Sequence of chain 1.B:
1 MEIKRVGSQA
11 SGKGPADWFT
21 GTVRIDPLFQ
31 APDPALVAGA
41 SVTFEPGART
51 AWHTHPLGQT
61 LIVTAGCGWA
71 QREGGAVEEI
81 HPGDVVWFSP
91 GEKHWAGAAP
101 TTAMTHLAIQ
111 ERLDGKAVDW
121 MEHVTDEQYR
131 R

Binding-site contacts:
Ligand atom O4 contacts residue HIS55 of chain 1.B at 3.2 Å (h-bond).
Ligand atom C5 contacts residue HIS55 of chain 1.B at 4.5 Å.
Ligand atom O7 contacts residue GLN59 of chain 1.B at 4.0 Å.
Ligand atom C6 contacts residue GLN59 of chain 1.B at 4.0 Å.
Ligand atom C6 contacts residue VAL42 of chain 1.B at 4.1 Å (hydrophobic).
Ligand atom O4 contacts residue GLN59 of chain 1.B at 2.8 Å (h-bond).
Ligand atom O4 contacts residue HIS94 of chain 1.B at 4.5 Å.
Ligand atom C10 contacts residue ALA40 of chain 1.B at 4.4 Å (hydrophobic).
Ligand atom C8 contacts residue VAL118 of chain 1.B at 4.3 Å (hydrophobic).
Ligand atom C5 contacts residue ALA108 of chain 1.B at 4.4 Å (hydrophobic).
Ligand atom C5 contacts residue MN1 of chain 1.J at 3.2 Å.
Ligand atom O7 contacts residue LEU61 of chain 1.B at 4.1 Å.
Ligand atom O7 contacts residue HIS106 of chain 1.B at 3.2 Å (h-bond).
Ligand atom C6 contacts residue HIS106 of chain 1.B at 4.0 Å.
Ligand atom O7 contacts residue ALA96 of chain 1.B at 4.4 Å.
Ligand atom C3 contacts residue TRP120 of chain 1.B at 4.3 Å (hydrophobic).
Ligand atom C9 contacts residue GLN110 of chain 1.B at 3.5 Å.
Ligand atom O4 contacts residue MN1 of chain 1.J at 2.2 Å.
Ligand atom C5 contacts residue HIS106 of chain 1.B at 4.0 Å.
Ligand atom C2 contacts residue VAL42 of chain 1.B at 4.2 Å (hydrophobic).
Ligand atom O7 contacts residue HIS53 of chain 1.B at 4.3 Å.
Ligand atom O7 contacts residue MN1 of chain 1.J at 3.5 Å.
Ligand atom C8 contacts residue TRP120 of chain 1.B at 3.8 Å (hydrophobic).
Ligand atom C5 contacts residue GLN59 of chain 1.B at 3.4 Å.
Ligand atom C3 contacts residue GLN59 of chain 1.B at 4.5 Å.
Ligand atom O4 contacts residue HIS53 of chain 1.B at 2.9 Å (h-bond).
Ligand atom C5 contacts residue THR50 of chain 1.B at 4.2 Å.
Ligand atom C6 contacts residue ALA108 of chain 1.B at 4.0 Å (hydrophobic).
Ligand atom C5 contacts residue HIS53 of chain 1.B at 3.9 Å.
Ligand atom O7 contacts residue THR50 of chain 1.B at 3.9 Å.

This small molecule binds to this protein.
Small molecule (SMILES): C[N+](C)(C)CCCC(=O)O